Binding-site contacts:
Ligand atom O contacts residue ASN212 of chain 1.A at 3.5 Å.
Ligand atom CG2 contacts residue ASN212 of chain 1.A at 3.1 Å.
Ligand atom CD2 contacts residue TYR214 of chain 1.A at 3.0 Å (hydrophobic).
Ligand atom O contacts residue ILE31 of chain 1.A at 3.5 Å.
Ligand atom CE1 contacts residue GLU158 of chain 1.A at 3.1 Å.
Ligand atom C contacts residue ASN212 of chain 1.A at 3.2 Å.
Ligand atom CG contacts residue SER32 of chain 1.A at 3.2 Å.
Ligand atom N contacts residue HIS211 of chain 1.A at 3.5 Å (h-bond).
Ligand atom CZ contacts residue MET30 of chain 1.A at 2.5 Å (hydrophobic).
Ligand atom N contacts residue ASN212 of chain 1.A at 3.5 Å (h-bond).
Ligand atom CL contacts residue SER204 of chain 1.A at 3.3 Å.
Ligand atom CB contacts residue ASN212 of chain 1.A at 3.5 Å.
Ligand atom ON2 contacts residue MET30 of chain 1.A at 2.4 Å.
Ligand atom CE1 contacts residue MET30 of chain 1.A at 3.2 Å (hydrophobic).
Ligand atom O contacts residue MET30 of chain 1.A at 3.5 Å.
Ligand atom CA contacts residue ASN212 of chain 1.A at 3.4 Å.
Ligand atom CN1 contacts residue MET30 of chain 1.A at 1.6 Å (hydrophobic).
Ligand atom CI2 contacts residue MET30 of chain 1.A at 2.8 Å (hydrophobic).
Ligand atom CD2 contacts residue HIS213 of chain 1.A at 3.3 Å.
Ligand atom CT contacts residue MET30 of chain 1.A at 2.5 Å (hydrophobic).
Ligand atom OG1 contacts residue HIS211 of chain 1.A at 3.4 Å.
Ligand atom O contacts residue ILE31 of chain 1.A at 2.8 Å (h-bond).
Ligand atom CI1 contacts residue TYR214 of chain 1.A at 3.4 Å (hydrophobic).
Ligand atom O contacts residue TYR214 of chain 1.A at 3.5 Å.
Ligand atom OE1 contacts residue ARG33 of chain 1.A at 3.1 Å (salt-bridge).
Ligand atom N contacts residue ASN212 of chain 1.A at 3.2 Å (h-bond).
Ligand atom O contacts residue LEU29 of chain 1.A at 3.3 Å (h-bond).
Ligand atom CK1 contacts residue TYR214 of chain 1.A at 3.4 Å (hydrophobic).
Ligand atom CB contacts residue ASN212 of chain 1.A at 3.3 Å.
Ligand atom OE1 contacts residue SER32 of chain 1.A at 2.6 Å (h-bond).
Ligand atom CB contacts residue TYR214 of chain 1.A at 3.5 Å (hydrophobic).
Ligand atom CL contacts residue ALA156 of chain 1.A at 3.5 Å (hydrophobic).
Ligand atom NE2 contacts residue GLU158 of chain 1.A at 3.5 Å (salt-bridge).
Ligand atom CE2 contacts residue MET30 of chain 1.A at 3.4 Å (hydrophobic).
Ligand atom CE3 contacts residue LEU29 of chain 1.A at 3.3 Å (hydrophobic).
Ligand atom O contacts residue ASN212 of chain 1.A at 2.6 Å (h-bond).
Ligand atom OE2 contacts residue MET30 of chain 1.A at 3.3 Å (h-bond).
Ligand atom CD contacts residue SER32 of chain 1.A at 3.3 Å.
Ligand atom C contacts residue ASN212 of chain 1.A at 3.4 Å.
Ligand atom CE3 contacts residue HIS213 of chain 1.A at 3.3 Å.

A protein and the small-molecule ligand that binds it are described below.
Small molecule (SMILES): CC(C)C[C@@H]1NC(=O)[C@H](CC2=NC=NC2)NC(=O)[C@H](CC2=c3ccccc3=NC2)NC(=O)[C@H](C)NC(=O)[C@@H](NC(=O)[C@@H](N)CC(=O)O)CSSC[C@@H](C(=O)N[C@H](C=O)[C@@H](C)O)NC(=O)[C@H](CC2=c3ccccc3=NC2)NC(=O)[C@H](Cc2ccc(C(=O)c3ccccc3)cc2)NC(=O)[C@H](CC(C)C)NC(=O)[C@H](CCC(=O)O)NC(=O)CNC1=O

Sequence of chain 1.A:
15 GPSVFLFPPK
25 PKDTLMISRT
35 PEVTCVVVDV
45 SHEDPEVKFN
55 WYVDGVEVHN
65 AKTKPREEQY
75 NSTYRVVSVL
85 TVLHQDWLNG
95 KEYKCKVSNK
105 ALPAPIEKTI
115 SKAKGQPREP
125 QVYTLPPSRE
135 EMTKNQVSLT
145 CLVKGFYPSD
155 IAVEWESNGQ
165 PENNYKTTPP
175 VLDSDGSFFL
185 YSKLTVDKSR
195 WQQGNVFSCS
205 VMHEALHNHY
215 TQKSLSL